Sequence of chain 1.B:
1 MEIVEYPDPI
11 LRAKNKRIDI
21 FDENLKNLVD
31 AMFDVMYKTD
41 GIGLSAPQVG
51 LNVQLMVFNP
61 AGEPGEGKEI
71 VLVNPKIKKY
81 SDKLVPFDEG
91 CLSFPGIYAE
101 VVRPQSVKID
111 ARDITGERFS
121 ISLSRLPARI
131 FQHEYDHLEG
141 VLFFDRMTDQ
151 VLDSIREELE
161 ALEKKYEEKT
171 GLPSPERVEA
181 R

This protein binds this small molecule.
Small molecule (SMILES): CC(C)(C)OC(=O)N[C@@H](Cc1ccccc1)CN(O)C=O

Binding-site contacts:
Ligand atom C11 contacts residue VAL102 of chain 1.B at 3.4 Å (hydrophobic).
Ligand atom C11 contacts residue ARG103 of chain 1.B at 4.1 Å.
Ligand atom C6 contacts residue ARG146 of chain 1.B at 3.7 Å.
Ligand atom C1 contacts residue TYR80 of chain 1.B at 4.4 Å (hydrophobic).
Ligand atom C5 contacts residue TYR80 of chain 1.B at 3.3 Å (hydrophobic).
Ligand atom N14 contacts residue ARG146 of chain 1.B at 4.2 Å.
Ligand atom C5 contacts residue ZN1 of chain 1.S at 4.2 Å.
Ligand atom C11 contacts residue LEU84 of chain 1.B at 4.3 Å (hydrophobic).
Ligand atom C9 contacts residue ARG146 of chain 1.B at 3.6 Å.
Ligand atom O16 contacts residue ZN1 of chain 1.S at 4.1 Å.
Ligand atom C11 contacts residue PRO104 of chain 1.B at 4.0 Å (hydrophobic).
Ligand atom C12 contacts residue LEU84 of chain 1.B at 3.7 Å (hydrophobic).
Ligand atom C13 contacts residue PRO104 of chain 1.B at 3.6 Å (hydrophobic).
Ligand atom C12 contacts residue PRO104 of chain 1.B at 3.9 Å (hydrophobic).
Ligand atom C9 contacts residue ARG103 of chain 1.B at 4.4 Å.
Ligand atom O4 contacts residue TYR80 of chain 1.B at 4.3 Å.
Ligand atom C9 contacts residue PRO104 of chain 1.B at 3.5 Å (hydrophobic).
Ligand atom O2 contacts residue ZN1 of chain 1.S at 2.1 Å.
Ligand atom C8 contacts residue PRO104 of chain 1.B at 3.4 Å (hydrophobic).
Ligand atom C7 contacts residue TYR80 of chain 1.B at 3.8 Å (hydrophobic).
Ligand atom C15 contacts residue ARG146 of chain 1.B at 3.8 Å.
Ligand atom C21 contacts residue ARG146 of chain 1.B at 4.4 Å.
Ligand atom C6 contacts residue TYR80 of chain 1.B at 4.3 Å (hydrophobic).
Ligand atom O16 contacts residue ARG146 of chain 1.B at 2.8 Å (salt-bridge).
Ligand atom N3 contacts residue TYR80 of chain 1.B at 3.9 Å.
Ligand atom C10 contacts residue PRO104 of chain 1.B at 3.8 Å (hydrophobic).
Ligand atom N3 contacts residue ARG146 of chain 1.B at 3.9 Å.
Ligand atom C10 contacts residue VAL102 of chain 1.B at 3.3 Å (hydrophobic).
Ligand atom C10 contacts residue ARG103 of chain 1.B at 3.9 Å.
Ligand atom C9 contacts residue VAL102 of chain 1.B at 4.5 Å (hydrophobic).
Ligand atom O4 contacts residue ZN1 of chain 1.S at 2.0 Å.
Ligand atom O4 contacts residue ARG146 of chain 1.B at 2.9 Å (salt-bridge).
Ligand atom C8 contacts residue ARG146 of chain 1.B at 4.2 Å.
Ligand atom C1 contacts residue ZN1 of chain 1.S at 2.8 Å.
Ligand atom C7 contacts residue PRO104 of chain 1.B at 3.9 Å (hydrophobic).
Ligand atom N3 contacts residue ZN1 of chain 1.S at 2.8 Å.
Ligand atom C13 contacts residue LEU84 of chain 1.B at 4.3 Å (hydrophobic).
Ligand atom C10 contacts residue ARG146 of chain 1.B at 4.1 Å.
Ligand atom C5 contacts residue ARG146 of chain 1.B at 4.1 Å.